Binding-site contacts:
Ligand atom C1 contacts residue ARG186 of chain 3.D at 4.1 Å.
Ligand atom O5 contacts residue ARG186 of chain 3.D at 3.7 Å.
Ligand atom C4 contacts residue ASN191 of chain 3.D at 4.2 Å.
Ligand atom C1 contacts residue ASN191 of chain 3.D at 1.4 Å.
Ligand atom N2 contacts residue ASN191 of chain 3.D at 2.9 Å (h-bond).
Ligand atom O5 contacts residue ASN191 of chain 3.D at 2.3 Å (h-bond).
Ligand atom O6 contacts residue VAL168 of chain 3.D at 3.9 Å.
Ligand atom C7 contacts residue ASN191 of chain 3.D at 3.6 Å.
Ligand atom C1 contacts residue THR192 of chain 3.D at 4.4 Å.
Ligand atom C5 contacts residue ASN191 of chain 3.D at 3.7 Å.
Ligand atom C2 contacts residue ASN191 of chain 3.D at 2.5 Å.
Ligand atom O7 contacts residue ASN191 of chain 3.D at 4.5 Å.
Ligand atom C8 contacts residue ILE188 of chain 3.D at 4.3 Å (hydrophobic).
Ligand atom C8 contacts residue ASN191 of chain 3.D at 3.8 Å.
Ligand atom C6 contacts residue VAL168 of chain 3.D at 4.3 Å (hydrophobic).
Ligand atom C3 contacts residue ASN191 of chain 3.D at 3.8 Å.
Ligand atom C6 contacts residue ILE188 of chain 3.D at 4.2 Å (hydrophobic).

The small molecule below binds the protein below.
Small molecule (SMILES): CC(=O)N[C@H]1[C@H](O[C@H]2[C@H](O)[C@@H](NC(C)=O)CO[C@@H]2CO)O[C@H](CO)[C@@H](O)[C@@H]1O

Sequence of chain 3.D:
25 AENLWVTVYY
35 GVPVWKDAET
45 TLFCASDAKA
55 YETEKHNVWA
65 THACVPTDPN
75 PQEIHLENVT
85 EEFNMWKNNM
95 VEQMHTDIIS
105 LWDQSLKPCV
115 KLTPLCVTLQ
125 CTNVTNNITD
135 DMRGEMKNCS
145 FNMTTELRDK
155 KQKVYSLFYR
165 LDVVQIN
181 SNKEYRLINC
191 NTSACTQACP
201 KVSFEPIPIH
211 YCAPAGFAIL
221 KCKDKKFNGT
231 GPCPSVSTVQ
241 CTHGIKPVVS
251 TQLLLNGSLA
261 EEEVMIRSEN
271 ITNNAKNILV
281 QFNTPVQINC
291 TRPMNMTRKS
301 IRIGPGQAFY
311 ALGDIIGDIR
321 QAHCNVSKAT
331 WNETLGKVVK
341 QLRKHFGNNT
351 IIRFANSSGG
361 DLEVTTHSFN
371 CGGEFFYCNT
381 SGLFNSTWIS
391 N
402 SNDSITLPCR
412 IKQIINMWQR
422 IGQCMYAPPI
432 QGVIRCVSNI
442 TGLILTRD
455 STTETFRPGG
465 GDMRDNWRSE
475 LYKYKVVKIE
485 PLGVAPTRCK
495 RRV